The protein below binds the small molecule below.
Small molecule (SMILES): COc1ccc2c(c1)c(CC(=O)O)c(C)n2C(=O)c1ccc(Cl)cc1

Sequence of chain 1.A:
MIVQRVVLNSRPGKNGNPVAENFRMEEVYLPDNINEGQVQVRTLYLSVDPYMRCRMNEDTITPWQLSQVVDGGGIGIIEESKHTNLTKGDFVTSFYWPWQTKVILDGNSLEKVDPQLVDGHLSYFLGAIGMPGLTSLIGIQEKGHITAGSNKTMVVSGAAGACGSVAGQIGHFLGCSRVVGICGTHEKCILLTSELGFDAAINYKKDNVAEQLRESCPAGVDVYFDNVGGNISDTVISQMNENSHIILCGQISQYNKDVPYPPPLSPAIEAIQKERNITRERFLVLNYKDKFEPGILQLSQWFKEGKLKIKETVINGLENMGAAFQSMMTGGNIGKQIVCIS

Binding-site contacts:
Ligand atom O2 contacts residue TYR57 of chain 1.A at 3.5 Å.
Ligand atom C14 contacts residue PHE105 of chain 1.A at 3.8 Å (hydrophobic).
Ligand atom C13 contacts residue TYR106 of chain 1.A at 3.9 Å (hydrophobic).
Ligand atom C17 contacts residue LEU294 of chain 1.A at 3.7 Å (hydrophobic).
Ligand atom O contacts residue CYS60 of chain 1.A at 4.0 Å.
Ligand atom C2 contacts residue TYR57 of chain 1.A at 3.5 Å (hydrophobic).
Ligand atom C5 contacts residue TYR57 of chain 1.A at 3.4 Å (hydrophobic).
Ligand atom N contacts residue TYR57 of chain 1.A at 4.1 Å.
Ligand atom C10 contacts residue LEU296 of chain 1.A at 4.2 Å (hydrophobic).
Ligand atom C12 contacts residue TYR106 of chain 1.A at 4.0 Å (hydrophobic).
Ligand atom C7 contacts residue LEU294 of chain 1.A at 3.8 Å (hydrophobic).
Ligand atom CL contacts residue ILE71 of chain 1.A at 4.0 Å.
Ligand atom C15 contacts residue TYR57 of chain 1.A at 3.4 Å (hydrophobic).
Ligand atom C9 contacts residue LEU296 of chain 1.A at 4.1 Å (hydrophobic).
Ligand atom C8 contacts residue LEU294 of chain 1.A at 4.1 Å (hydrophobic).
Ligand atom C3 contacts residue TYR57 of chain 1.A at 3.8 Å (hydrophobic).
Ligand atom C18 contacts residue TYR57 of chain 1.A at 4.1 Å (hydrophobic).
Ligand atom C7 contacts residue TYR57 of chain 1.A at 4.1 Å (hydrophobic).
Ligand atom C11 contacts residue LEU296 of chain 1.A at 3.6 Å (hydrophobic).
Ligand atom O3 contacts residue NAP1 of chain 1.D at 3.1 Å (h-bond).
Ligand atom C16 contacts residue VAL295 of chain 1.A at 3.8 Å (hydrophobic).
Ligand atom C14 contacts residue TYR57 of chain 1.A at 3.4 Å (hydrophobic).
Ligand atom O3 contacts residue TYR265 of chain 1.A at 3.5 Å (h-bond).
Ligand atom C1 contacts residue TYR57 of chain 1.A at 3.5 Å (hydrophobic).
Ligand atom C16 contacts residue MET141 of chain 1.A at 4.1 Å (hydrophobic).
Ligand atom C4 contacts residue TYR57 of chain 1.A at 3.8 Å (hydrophobic).
Ligand atom C contacts residue TYR57 of chain 1.A at 3.6 Å (hydrophobic).
Ligand atom CL contacts residue PHE105 of chain 1.A at 4.1 Å.
Ligand atom C16 contacts residue NAP1 of chain 1.D at 3.2 Å.
Ligand atom C6 contacts residue THR66 of chain 1.A at 3.6 Å.
Ligand atom O1 contacts residue MET141 of chain 1.A at 4.0 Å.
Ligand atom C6 contacts residue CYS60 of chain 1.A at 3.0 Å (hydrophobic).
Ligand atom O3 contacts residue CYS259 of chain 1.A at 4.0 Å.
Ligand atom CL contacts residue TYR106 of chain 1.A at 3.0 Å.
Ligand atom O2 contacts residue NAP1 of chain 1.D at 2.8 Å (h-bond).
Ligand atom O1 contacts residue LEU296 of chain 1.A at 3.9 Å.
Ligand atom C17 contacts residue NAP1 of chain 1.D at 3.6 Å.
Ligand atom C13 contacts residue PHE105 of chain 1.A at 4.2 Å (hydrophobic).
Ligand atom C8 contacts residue NAP1 of chain 1.D at 4.2 Å.
Ligand atom C18 contacts residue NAP1 of chain 1.D at 3.3 Å.